Sequence of chain 1.A:
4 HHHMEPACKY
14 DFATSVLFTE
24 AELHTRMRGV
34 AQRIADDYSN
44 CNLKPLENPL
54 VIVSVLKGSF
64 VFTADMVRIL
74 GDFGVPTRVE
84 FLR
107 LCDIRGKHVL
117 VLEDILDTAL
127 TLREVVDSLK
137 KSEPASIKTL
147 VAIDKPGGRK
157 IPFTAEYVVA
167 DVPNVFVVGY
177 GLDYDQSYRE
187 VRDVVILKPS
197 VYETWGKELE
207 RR

A small-molecule ligand and the protein it binds are described below.
Small molecule (SMILES): Nc1nc(=O)c2ncn(CC(COCP(=O)(O)O)COCP(=O)(O)O)c2[nH]1

Binding-site contacts:
Ligand atom OAS contacts residue MG1 of chain 1.D at 3.5 Å.
Ligand atom OAH contacts residue MG1 of chain 1.D at 2.3 Å.
Ligand atom OAG contacts residue ARG185 of chain 1.A at 3.5 Å (salt-bridge).
Ligand atom C6 contacts residue PHE172 of chain 1.A at 3.5 Å (hydrophobic).
Ligand atom PBA contacts residue MG1 of chain 1.D at 3.3 Å.
Ligand atom OAE contacts residue ALA125 of chain 1.A at 2.8 Å (h-bond).
Ligand atom OAH contacts residue ASP179 of chain 1.A at 2.7 Å (salt-bridge).
Ligand atom CAL contacts residue ILE121 of chain 1.A at 3.6 Å (hydrophobic).
Ligand atom N2 contacts residue VAL173 of chain 1.A at 3.2 Å (h-bond).
Ligand atom OAE contacts residue THR124 of chain 1.A at 3.2 Å (h-bond).
Ligand atom C8 contacts residue ASP123 of chain 1.A at 3.4 Å.
Ligand atom OAF contacts residue ASP123 of chain 1.A at 3.5 Å.
Ligand atom C2 contacts residue VAL173 of chain 1.A at 3.4 Å (hydrophobic).
Ligand atom C5 contacts residue LYS151 of chain 1.A at 3.6 Å.
Ligand atom CAM contacts residue LEU59 of chain 1.A at 3.6 Å (hydrophobic).
Ligand atom OAF contacts residue THR124 of chain 1.A at 2.8 Å (h-bond).
Ligand atom C6 contacts residue LYS151 of chain 1.A at 3.5 Å.
Ligand atom OAG contacts residue ASP120 of chain 1.A at 2.6 Å (salt-bridge).
Ligand atom N7 contacts residue LYS151 of chain 1.A at 3.1 Å (salt-bridge).
Ligand atom OAD contacts residue MG1 of chain 1.D at 3.4 Å.
Ligand atom N1 contacts residue PHE172 of chain 1.A at 3.3 Å.
Ligand atom N1 contacts residue VAL173 of chain 1.A at 2.7 Å (h-bond).
Ligand atom OAC contacts residue LEU126 of chain 1.A at 3.6 Å (h-bond).
Ligand atom PAZ contacts residue THR124 of chain 1.A at 3.4 Å.
Ligand atom O6 contacts residue PHE172 of chain 1.A at 3.5 Å.
Ligand atom OAE contacts residue ASP123 of chain 1.A at 3.0 Å (salt-bridge).
Ligand atom O6 contacts residue VAL173 of chain 1.A at 3.0 Å (h-bond).
Ligand atom N2 contacts residue ASP179 of chain 1.A at 2.8 Å (salt-bridge).
Ligand atom N2 contacts residue PHE172 of chain 1.A at 3.4 Å.
Ligand atom OAG contacts residue GLY61 of chain 1.A at 2.9 Å (h-bond).
Ligand atom O6 contacts residue VAL171 of chain 1.A at 3.5 Å (h-bond).
Ligand atom OAC contacts residue THR127 of chain 1.A at 2.7 Å (h-bond).
Ligand atom C2 contacts residue PHE172 of chain 1.A at 3.3 Å (hydrophobic).
Ligand atom OAH contacts residue ARG185 of chain 1.A at 2.9 Å (salt-bridge).
Ligand atom N3 contacts residue PHE172 of chain 1.A at 3.6 Å.
Ligand atom CAK contacts residue ILE121 of chain 1.A at 3.5 Å (hydrophobic).
Ligand atom CAM contacts residue ASP120 of chain 1.A at 3.6 Å.
Ligand atom O6 contacts residue LYS151 of chain 1.A at 2.8 Å (salt-bridge).
Ligand atom CAL contacts residue GLU119 of chain 1.A at 3.6 Å.
Ligand atom OAC contacts residue THR124 of chain 1.A at 3.4 Å (h-bond).